Binding-site contacts:
Ligand atom C4 contacts residue ASN600 of chain 1.B at 4.2 Å.
Ligand atom C8 contacts residue ASN600 of chain 1.B at 4.4 Å.
Ligand atom O5 contacts residue ASN600 of chain 1.B at 2.4 Å (h-bond).
Ligand atom C7 contacts residue ASN600 of chain 1.B at 3.4 Å.
Ligand atom O7 contacts residue THR601 of chain 1.B at 4.3 Å.
Ligand atom C5 contacts residue ASN600 of chain 1.B at 3.7 Å.
Ligand atom C1 contacts residue ASN600 of chain 1.B at 1.4 Å.
Ligand atom N2 contacts residue ASN600 of chain 1.B at 2.7 Å (h-bond).
Ligand atom C2 contacts residue ASN600 of chain 1.B at 2.4 Å.
Ligand atom O7 contacts residue ASN600 of chain 1.B at 3.4 Å (h-bond).
Ligand atom C3 contacts residue ASN600 of chain 1.B at 3.7 Å.

Sequence of chain 1.B:
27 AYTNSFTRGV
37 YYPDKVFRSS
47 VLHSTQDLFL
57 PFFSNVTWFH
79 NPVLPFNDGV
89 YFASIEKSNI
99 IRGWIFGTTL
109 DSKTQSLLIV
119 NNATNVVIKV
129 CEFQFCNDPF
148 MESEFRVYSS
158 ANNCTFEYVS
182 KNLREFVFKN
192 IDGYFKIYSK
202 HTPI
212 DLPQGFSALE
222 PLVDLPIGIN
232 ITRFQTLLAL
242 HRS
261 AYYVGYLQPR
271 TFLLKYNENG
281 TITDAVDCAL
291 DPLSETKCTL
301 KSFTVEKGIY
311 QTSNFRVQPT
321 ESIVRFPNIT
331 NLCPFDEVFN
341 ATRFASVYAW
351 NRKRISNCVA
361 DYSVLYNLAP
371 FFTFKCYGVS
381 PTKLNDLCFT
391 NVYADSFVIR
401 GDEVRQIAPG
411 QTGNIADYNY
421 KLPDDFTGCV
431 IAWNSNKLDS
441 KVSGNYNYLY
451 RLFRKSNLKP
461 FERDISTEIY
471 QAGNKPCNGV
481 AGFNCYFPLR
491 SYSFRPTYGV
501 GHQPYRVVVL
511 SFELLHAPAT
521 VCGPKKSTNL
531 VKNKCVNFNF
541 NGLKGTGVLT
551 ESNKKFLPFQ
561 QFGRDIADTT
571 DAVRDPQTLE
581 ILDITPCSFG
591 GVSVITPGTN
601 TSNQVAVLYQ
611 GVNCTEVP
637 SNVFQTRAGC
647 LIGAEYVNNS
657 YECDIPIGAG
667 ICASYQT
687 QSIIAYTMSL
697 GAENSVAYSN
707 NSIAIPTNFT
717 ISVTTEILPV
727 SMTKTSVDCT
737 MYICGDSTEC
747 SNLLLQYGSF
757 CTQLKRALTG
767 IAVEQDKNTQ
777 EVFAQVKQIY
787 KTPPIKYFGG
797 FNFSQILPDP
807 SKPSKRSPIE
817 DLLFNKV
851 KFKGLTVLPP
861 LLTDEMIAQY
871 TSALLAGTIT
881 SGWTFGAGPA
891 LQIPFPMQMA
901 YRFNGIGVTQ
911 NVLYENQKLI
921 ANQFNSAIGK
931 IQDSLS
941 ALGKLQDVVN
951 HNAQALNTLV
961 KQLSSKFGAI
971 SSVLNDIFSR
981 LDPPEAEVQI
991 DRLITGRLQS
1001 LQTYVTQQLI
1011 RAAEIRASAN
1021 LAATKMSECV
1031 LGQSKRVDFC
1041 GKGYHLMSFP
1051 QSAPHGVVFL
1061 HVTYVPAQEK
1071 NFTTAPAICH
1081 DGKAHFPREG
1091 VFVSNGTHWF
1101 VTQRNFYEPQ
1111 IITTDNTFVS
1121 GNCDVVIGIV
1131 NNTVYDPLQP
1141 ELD

The protein below binds the small molecule below.
Small molecule (SMILES): CC(=O)N[C@@H]1[C@@H](O)[C@H](O)[C@@H](CO)O[C@H]1O